Binding-site contacts:
Ligand atom C3 contacts residue ALA335 of chain 2.B at 4.2 Å (hydrophobic).
Ligand atom C2 contacts residue ALA335 of chain 2.B at 4.4 Å (hydrophobic).
Ligand atom C14 contacts residue HIS55 of chain 2.B at 4.2 Å.
Ligand atom C2 contacts residue HIS55 of chain 2.B at 4.0 Å.
Ligand atom C6 contacts residue PRO30 of chain 2.B at 3.9 Å (hydrophobic).
Ligand atom C14 contacts residue ASN52 of chain 2.B at 4.2 Å.
Ligand atom S13 contacts residue ALA335 of chain 2.B at 3.9 Å.
Ligand atom C14 contacts residue ALA335 of chain 2.B at 3.9 Å (hydrophobic).
Ligand atom O22 contacts residue SER331 of chain 2.B at 3.7 Å.
Ligand atom O24 contacts residue THR27 of chain 2.B at 3.1 Å.
Ligand atom O22 contacts residue ALA335 of chain 2.B at 4.5 Å.
Ligand atom O30 contacts residue PRO30 of chain 2.B at 3.3 Å.
Ligand atom O24 contacts residue GLY332 of chain 2.B at 4.0 Å.
Ligand atom S20 contacts residue ASN52 of chain 2.B at 3.9 Å.
Ligand atom C5 contacts residue PRO30 of chain 2.B at 3.7 Å (hydrophobic).
Ligand atom S13 contacts residue THR27 of chain 2.B at 3.9 Å.
Ligand atom S20 contacts residue THR27 of chain 2.B at 4.4 Å.
Ligand atom S13 contacts residue ASN52 of chain 2.B at 3.7 Å.
Ligand atom S20 contacts residue SER331 of chain 2.B at 4.4 Å.
Ligand atom O24 contacts residue ASN52 of chain 2.B at 4.0 Å.
Ligand atom O32 contacts residue PRO30 of chain 2.B at 3.4 Å.
Ligand atom O24 contacts residue SER331 of chain 2.B at 3.7 Å.
Ligand atom O24 contacts residue ARG50 of chain 2.B at 3.3 Å (salt-bridge).
Ligand atom S13 contacts residue ILE28 of chain 2.B at 4.2 Å.
Ligand atom N15 contacts residue HIS55 of chain 2.B at 4.2 Å.
Ligand atom C5 contacts residue TYR60 of chain 2.B at 4.5 Å (hydrophobic).
Ligand atom C4 contacts residue HIS55 of chain 2.B at 4.1 Å.
Ligand atom C4 contacts residue PRO30 of chain 2.B at 4.1 Å (hydrophobic).
Ligand atom S28 contacts residue PRO30 of chain 2.B at 3.8 Å.
Ligand atom S13 contacts residue HIS55 of chain 2.B at 4.0 Å.
Ligand atom S20 contacts residue ALA335 of chain 2.B at 4.5 Å.
Ligand atom C5 contacts residue HIS55 of chain 2.B at 4.3 Å.
Ligand atom C3 contacts residue HIS55 of chain 2.B at 3.8 Å.
Ligand atom S20 contacts residue GLY332 of chain 2.B at 4.2 Å.
Ligand atom O26 contacts residue ASN52 of chain 2.B at 3.1 Å (h-bond).
Ligand atom O22 contacts residue GLY332 of chain 2.B at 3.1 Å (h-bond).
Ligand atom N15 contacts residue ALA335 of chain 2.B at 4.2 Å.
Ligand atom O24 contacts residue ALA335 of chain 2.B at 4.3 Å.

This small molecule binds to this protein.
Small molecule (SMILES): O=S(=O)(O)c1ccc2sc(S(=O)(=O)O)nc2c1

Sequence of chain 2.B:
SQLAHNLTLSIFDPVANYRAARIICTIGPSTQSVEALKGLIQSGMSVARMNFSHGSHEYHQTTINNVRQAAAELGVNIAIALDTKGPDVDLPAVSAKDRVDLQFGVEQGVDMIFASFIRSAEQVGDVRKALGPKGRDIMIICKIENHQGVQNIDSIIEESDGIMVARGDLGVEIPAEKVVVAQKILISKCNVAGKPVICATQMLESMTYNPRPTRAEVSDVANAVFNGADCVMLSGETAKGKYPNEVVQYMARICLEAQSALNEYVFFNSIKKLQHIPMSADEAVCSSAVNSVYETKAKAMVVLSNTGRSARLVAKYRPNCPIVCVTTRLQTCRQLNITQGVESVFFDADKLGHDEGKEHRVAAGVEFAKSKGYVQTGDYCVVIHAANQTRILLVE